Sequence of chain 1.A:
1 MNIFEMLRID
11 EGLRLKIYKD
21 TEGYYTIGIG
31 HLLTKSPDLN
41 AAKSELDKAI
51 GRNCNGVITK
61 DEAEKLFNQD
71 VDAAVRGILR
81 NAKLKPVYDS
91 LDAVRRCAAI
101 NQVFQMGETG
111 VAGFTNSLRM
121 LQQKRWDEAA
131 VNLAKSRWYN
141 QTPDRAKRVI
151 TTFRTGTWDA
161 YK

This protein binds this small molecule.
Small molecule (SMILES): O=Nc1ccccc1

Binding-site contacts:
Ligand atom C6 contacts residue ALA99 of chain 1.A at 3.7 Å (hydrophobic).
Ligand atom N contacts residue ALA99 of chain 1.A at 4.3 Å.
Ligand atom C4 contacts residue LEU84 of chain 1.A at 3.7 Å (hydrophobic).
Ligand atom C2 contacts residue LEU118 of chain 1.A at 4.2 Å (hydrophobic).
Ligand atom N contacts residue VAL111 of chain 1.A at 3.9 Å.
Ligand atom C4 contacts residue ALA99 of chain 1.A at 3.8 Å (hydrophobic).
Ligand atom C3 contacts residue ALA99 of chain 1.A at 3.7 Å (hydrophobic).
Ligand atom C3 contacts residue VAL111 of chain 1.A at 3.5 Å (hydrophobic).
Ligand atom C5 contacts residue LEU84 of chain 1.A at 3.9 Å (hydrophobic).
Ligand atom O contacts residue LEU118 of chain 1.A at 3.1 Å.
Ligand atom C1 contacts residue GLN102 of chain 1.A at 4.4 Å.
Ligand atom N contacts residue GLN102 of chain 1.A at 3.5 Å (h-bond).
Ligand atom C2 contacts residue VAL111 of chain 1.A at 2.9 Å (hydrophobic).
Ligand atom C6 contacts residue LEU118 of chain 1.A at 3.4 Å (hydrophobic).
Ligand atom C1 contacts residue ALA99 of chain 1.A at 3.7 Å (hydrophobic).
Ligand atom C1 contacts residue LEU118 of chain 1.A at 3.5 Å (hydrophobic).
Ligand atom C3 contacts residue ILE78 of chain 1.A at 4.2 Å (hydrophobic).
Ligand atom N contacts residue LEU118 of chain 1.A at 3.7 Å.
Ligand atom O contacts residue GLN102 of chain 1.A at 3.5 Å (h-bond).
Ligand atom C2 contacts residue LEU84 of chain 1.A at 4.1 Å (hydrophobic).
Ligand atom C4 contacts residue ILE78 of chain 1.A at 4.1 Å (hydrophobic).
Ligand atom C5 contacts residue VAL87 of chain 1.A at 4.1 Å (hydrophobic).
Ligand atom C5 contacts residue LEU118 of chain 1.A at 4.0 Å (hydrophobic).
Ligand atom C4 contacts residue TYR88 of chain 1.A at 4.4 Å (hydrophobic).
Ligand atom C6 contacts residue LEU121 of chain 1.A at 4.4 Å (hydrophobic).
Ligand atom O contacts residue PHE153 of chain 1.A at 4.3 Å.
Ligand atom C3 contacts residue LEU84 of chain 1.A at 3.6 Å (hydrophobic).
Ligand atom C6 contacts residue VAL87 of chain 1.A at 3.9 Å (hydrophobic).
Ligand atom C5 contacts residue TYR88 of chain 1.A at 3.9 Å (hydrophobic).
Ligand atom C5 contacts residue ALA99 of chain 1.A at 3.8 Å (hydrophobic).
Ligand atom C3 contacts residue VAL103 of chain 1.A at 3.8 Å (hydrophobic).
Ligand atom O contacts residue VAL111 of chain 1.A at 3.7 Å.
Ligand atom O contacts residue LEU121 of chain 1.A at 3.5 Å.
Ligand atom N contacts residue LEU121 of chain 1.A at 3.6 Å.
Ligand atom N contacts residue PHE153 of chain 1.A at 3.4 Å.
Ligand atom C1 contacts residue VAL111 of chain 1.A at 3.7 Å (hydrophobic).
Ligand atom C1 contacts residue PHE153 of chain 1.A at 4.2 Å (hydrophobic).
Ligand atom C2 contacts residue VAL103 of chain 1.A at 4.3 Å (hydrophobic).
Ligand atom C2 contacts residue GLN102 of chain 1.A at 4.3 Å.
Ligand atom C2 contacts residue ALA99 of chain 1.A at 3.7 Å (hydrophobic).